Binding-site contacts:
Ligand atom N contacts residue ILE386 of chain 1.B at 3.1 Å (h-bond).
Ligand atom O contacts residue ILE386 of chain 1.B at 3.0 Å (h-bond).
Ligand atom O contacts residue GLY457 of chain 1.B at 4.1 Å.
Ligand atom CA contacts residue ASP454 of chain 1.B at 3.9 Å.
Ligand atom OG1 contacts residue PRO453 of chain 1.B at 4.1 Å.
Ligand atom CG2 contacts residue GLN478 of chain 1.B at 2.8 Å.
Ligand atom OG1 contacts residue VAL452 of chain 1.B at 3.6 Å.
Ligand atom O contacts residue ASN385 of chain 1.B at 3.5 Å (h-bond).
Ligand atom C contacts residue MET458 of chain 1.B at 4.1 Å (hydrophobic).
Ligand atom CA contacts residue ARG455 of chain 1.B at 3.4 Å.
Ligand atom OXT contacts residue GLY457 of chain 1.B at 3.8 Å.
Ligand atom CG2 contacts residue ALA459 of chain 1.B at 3.6 Å (hydrophobic).
Ligand atom OG1 contacts residue GLN478 of chain 1.B at 3.3 Å (h-bond).
Ligand atom CG2 contacts residue ILE386 of chain 1.B at 3.5 Å (hydrophobic).
Ligand atom O contacts residue ARG455 of chain 1.B at 3.7 Å.
Ligand atom CA contacts residue MET458 of chain 1.B at 4.4 Å (hydrophobic).
Ligand atom CA contacts residue ASN385 of chain 1.B at 3.7 Å.
Ligand atom CG2 contacts residue ILE389 of chain 1.B at 4.2 Å (hydrophobic).
Ligand atom O contacts residue PRO456 of chain 1.B at 3.8 Å.
Ligand atom CA contacts residue ILE386 of chain 1.B at 3.6 Å (hydrophobic).
Ligand atom C contacts residue ALA459 of chain 1.B at 4.0 Å (hydrophobic).
Ligand atom C contacts residue ASN385 of chain 1.B at 4.0 Å.
Ligand atom N contacts residue ASP454 of chain 1.B at 2.7 Å (salt-bridge).
Ligand atom OG1 contacts residue ILE493 of chain 1.B at 3.7 Å.
Ligand atom CG2 contacts residue ILE493 of chain 1.B at 4.3 Å (hydrophobic).
Ligand atom CB contacts residue ASP454 of chain 1.B at 4.0 Å.
Ligand atom CB contacts residue ILE386 of chain 1.B at 3.3 Å (hydrophobic).
Ligand atom C contacts residue GLY457 of chain 1.B at 4.2 Å.
Ligand atom C contacts residue ILE386 of chain 1.B at 4.0 Å (hydrophobic).
Ligand atom N contacts residue ARG455 of chain 1.B at 3.4 Å (salt-bridge).
Ligand atom OXT contacts residue PRO456 of chain 1.B at 4.4 Å.
Ligand atom CB contacts residue GLN478 of chain 1.B at 3.3 Å.
Ligand atom OXT contacts residue ALA459 of chain 1.B at 2.8 Å (h-bond).
Ligand atom OXT contacts residue ARG455 of chain 1.B at 3.6 Å (salt-bridge).
Ligand atom N contacts residue PRO453 of chain 1.B at 4.4 Å.
Ligand atom OXT contacts residue MET458 of chain 1.B at 3.2 Å (h-bond).
Ligand atom N contacts residue ASN385 of chain 1.B at 2.4 Å (h-bond).
Ligand atom C contacts residue ARG455 of chain 1.B at 3.3 Å.
Ligand atom CA contacts residue PRO453 of chain 1.B at 4.1 Å (hydrophobic).
Ligand atom C contacts residue PRO456 of chain 1.B at 4.3 Å (hydrophobic).

Sequence of chain 1.B:
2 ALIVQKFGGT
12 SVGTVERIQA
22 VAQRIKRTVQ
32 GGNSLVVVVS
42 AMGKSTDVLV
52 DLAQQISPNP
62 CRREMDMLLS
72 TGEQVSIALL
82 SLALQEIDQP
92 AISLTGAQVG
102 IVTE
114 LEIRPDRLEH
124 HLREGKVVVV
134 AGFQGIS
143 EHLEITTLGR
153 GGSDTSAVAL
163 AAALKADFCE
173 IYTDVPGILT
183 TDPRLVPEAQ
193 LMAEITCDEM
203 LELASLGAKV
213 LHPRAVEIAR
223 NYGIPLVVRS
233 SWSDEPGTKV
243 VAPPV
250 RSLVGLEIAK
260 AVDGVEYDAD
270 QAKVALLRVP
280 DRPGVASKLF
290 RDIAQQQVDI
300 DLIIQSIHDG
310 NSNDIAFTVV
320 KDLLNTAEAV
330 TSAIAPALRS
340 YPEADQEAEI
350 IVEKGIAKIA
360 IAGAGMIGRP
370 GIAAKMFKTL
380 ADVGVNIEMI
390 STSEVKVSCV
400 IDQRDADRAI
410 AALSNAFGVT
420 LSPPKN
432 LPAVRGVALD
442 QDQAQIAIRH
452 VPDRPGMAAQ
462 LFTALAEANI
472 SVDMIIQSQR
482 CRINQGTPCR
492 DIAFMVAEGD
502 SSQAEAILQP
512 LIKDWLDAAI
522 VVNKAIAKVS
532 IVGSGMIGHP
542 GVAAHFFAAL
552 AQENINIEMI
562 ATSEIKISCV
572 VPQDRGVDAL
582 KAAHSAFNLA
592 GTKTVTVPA

This small molecule binds to this protein.
Small molecule (SMILES): C[C@@H](O)[C@H](N)C(=O)O